Sequence of chain 1.A:
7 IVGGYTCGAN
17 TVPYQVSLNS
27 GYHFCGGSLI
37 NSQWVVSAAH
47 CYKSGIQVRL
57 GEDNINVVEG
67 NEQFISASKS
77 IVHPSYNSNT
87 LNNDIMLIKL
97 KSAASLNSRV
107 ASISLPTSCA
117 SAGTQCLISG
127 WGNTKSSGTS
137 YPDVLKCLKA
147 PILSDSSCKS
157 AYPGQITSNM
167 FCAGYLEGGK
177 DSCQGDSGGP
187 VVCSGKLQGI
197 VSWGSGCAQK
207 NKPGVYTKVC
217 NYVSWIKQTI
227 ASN

Binding-site contacts:
Ligand atom N2 contacts residue SER198 of chain 1.A at 3.0 Å (h-bond).
Ligand atom B contacts residue HIS46 of chain 1.A at 3.5 Å.
Ligand atom O contacts residue TRP199 of chain 1.A at 3.4 Å.
Ligand atom C31 contacts residue GLN180 of chain 1.A at 3.7 Å.
Ligand atom CA contacts residue GLY200 of chain 1.A at 3.7 Å.
Ligand atom C11 contacts residue PHE30 of chain 1.A at 3.7 Å (hydrophobic).
Ligand atom CB2 contacts residue SER183 of chain 1.A at 3.1 Å.
Ligand atom C5 contacts residue SER198 of chain 1.A at 3.8 Å.
Ligand atom C contacts residue GLY200 of chain 1.A at 3.6 Å.
Ligand atom CG2 contacts residue HIS46 of chain 1.A at 3.6 Å.
Ligand atom O31 contacts residue GLN180 of chain 1.A at 3.7 Å.
Ligand atom N2 contacts residue SER183 of chain 1.A at 3.2 Å (h-bond).
Ligand atom C2 contacts residue SER201 of chain 1.A at 3.8 Å.
Ligand atom CE contacts residue SER178 of chain 1.A at 3.6 Å.
Ligand atom CA2 contacts residue SER183 of chain 1.A at 2.7 Å.
Ligand atom C11 contacts residue SER183 of chain 1.A at 3.4 Å.
Ligand atom C4 contacts residue GLY200 of chain 1.A at 3.6 Å.
Ligand atom NZ contacts residue SER178 of chain 1.A at 3.2 Å (h-bond).
Ligand atom NZ contacts residue GLY210 of chain 1.A at 3.7 Å.
Ligand atom CB2 contacts residue CYS179 of chain 1.A at 3.8 Å (hydrophobic).
Ligand atom O3 contacts residue GLN180 of chain 1.A at 3.3 Å (h-bond).
Ligand atom O2 contacts residue GLY200 of chain 1.A at 3.7 Å.
Ligand atom O4 contacts residue HIS46 of chain 1.A at 2.7 Å (h-bond).
Ligand atom CB2 contacts residue SER198 of chain 1.A at 3.8 Å.
Ligand atom CG contacts residue GLN180 of chain 1.A at 3.7 Å.
Ligand atom N contacts residue GLY200 of chain 1.A at 3.0 Å (h-bond).
Ligand atom O4 contacts residue SER183 of chain 1.A at 2.2 Å (h-bond).
Ligand atom B contacts residue SER183 of chain 1.A at 1.6 Å.
Ligand atom O contacts residue GLY200 of chain 1.A at 2.9 Å (h-bond).
Ligand atom O11 contacts residue GLY181 of chain 1.A at 2.9 Å (h-bond).
Ligand atom CE contacts residue GLY202 of chain 1.A at 3.6 Å.
Ligand atom NZ contacts residue ASP177 of chain 1.A at 3.3 Å (salt-bridge).
Ligand atom C31 contacts residue GLY181 of chain 1.A at 3.5 Å.
Ligand atom C1 contacts residue SER201 of chain 1.A at 3.4 Å.
Ligand atom CG1 contacts residue HIS46 of chain 1.A at 3.8 Å.
Ligand atom O11 contacts residue GLN180 of chain 1.A at 3.5 Å.
Ligand atom CA1 contacts residue SER198 of chain 1.A at 3.7 Å.
Ligand atom CG2 contacts residue LEU87 of chain 1.A at 3.5 Å (hydrophobic).
Ligand atom O11 contacts residue SER183 of chain 1.A at 2.9 Å (h-bond).
Ligand atom C11 contacts residue GLY181 of chain 1.A at 3.1 Å.

This protein binds this small molecule.
Small molecule (SMILES): CC(C)[C@H](NC(=O)[C@H](C)NC(=O)OC(C)(C)C)C(=O)N[C@@H](CCCC[NH3+])B(O)OCCCO